Sequence of chain 1.E:
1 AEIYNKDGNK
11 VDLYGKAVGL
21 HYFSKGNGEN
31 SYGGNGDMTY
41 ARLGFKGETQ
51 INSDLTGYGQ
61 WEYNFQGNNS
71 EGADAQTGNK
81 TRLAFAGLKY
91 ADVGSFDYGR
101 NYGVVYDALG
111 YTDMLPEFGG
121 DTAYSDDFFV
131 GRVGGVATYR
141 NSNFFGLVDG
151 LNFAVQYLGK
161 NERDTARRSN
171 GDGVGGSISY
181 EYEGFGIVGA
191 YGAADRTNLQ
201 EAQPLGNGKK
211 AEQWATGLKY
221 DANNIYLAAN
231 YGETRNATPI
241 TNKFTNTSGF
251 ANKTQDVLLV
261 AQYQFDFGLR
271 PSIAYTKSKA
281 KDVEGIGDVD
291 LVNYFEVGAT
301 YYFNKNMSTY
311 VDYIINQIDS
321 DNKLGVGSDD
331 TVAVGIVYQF

Binding-site contacts:
Ligand atom N2 contacts residue GLU212 of chain 1.E at 3.9 Å.
Ligand atom O3 contacts residue LYS210 of chain 1.E at 4.2 Å.
Ligand atom C5 contacts residue CA1 of chain 1.T at 3.5 Å.
Ligand atom O4 contacts residue CA1 of chain 1.T at 2.2 Å.
Ligand atom N2 contacts residue LYS210 of chain 1.E at 3.8 Å.
Ligand atom O4 contacts residue LYS253 of chain 1.E at 4.2 Å.
Ligand atom O4 contacts residue LYS210 of chain 1.E at 4.2 Å.
Ligand atom O8 contacts residue LYS253 of chain 1.E at 2.3 Å (salt-bridge).
Ligand atom C3 contacts residue CA1 of chain 1.T at 4.2 Å.
Ligand atom C6 contacts residue GLU212 of chain 1.E at 4.4 Å.
Ligand atom O8 contacts residue ARG235 of chain 1.E at 3.3 Å (salt-bridge).
Ligand atom C4 contacts residue GLU212 of chain 1.E at 3.8 Å.
Ligand atom C3 contacts residue ARG235 of chain 1.E at 3.1 Å.
Ligand atom O4 contacts residue ARG235 of chain 1.E at 2.4 Å (salt-bridge).
Ligand atom O4 contacts residue GLU212 of chain 1.E at 3.1 Å (salt-bridge).
Ligand atom O4 contacts residue ASN207 of chain 1.E at 4.5 Å.
Ligand atom P1 contacts residue LYS253 of chain 1.E at 3.6 Å.
Ligand atom C5 contacts residue ARG235 of chain 1.E at 3.8 Å.
Ligand atom C2 contacts residue ARG235 of chain 1.E at 4.4 Å.
Ligand atom O4 contacts residue ASN252 of chain 1.E at 3.8 Å.
Ligand atom O9 contacts residue ARG235 of chain 1.E at 4.0 Å.
Ligand atom O3 contacts residue ARG235 of chain 1.E at 3.6 Å (salt-bridge).
Ligand atom C4 contacts residue ARG235 of chain 1.E at 3.2 Å.
Ligand atom C4 contacts residue CA1 of chain 1.T at 3.0 Å.
Ligand atom O7 contacts residue LYS253 of chain 1.E at 4.0 Å.
Ligand atom P1 contacts residue ARG235 of chain 1.E at 3.3 Å.
Ligand atom O5 contacts residue CA1 of chain 1.T at 3.7 Å.

This protein binds this small molecule.
Small molecule (SMILES): N[C@H]1[C@H](OC[C@H]2O[C@H](OP(=O)(O)O)[C@H](N)[C@H](O)[C@@H]2O)O[C@H](CO[C@@H]2[C@@H](O)[C@@H](O)[C@@H]([C@H](O)CO)O[C@H]2C(=O)O)[C@@H](OP(=O)(O)O)[C@@H]1O